This small molecule binds to this protein.
Small molecule (SMILES): CC(C)C[C@H](NC(=O)OCc1ccccc1)C(=O)N[C@H](C=O)C[C@@H]1CCNC1=O

Sequence of chain 1.A:
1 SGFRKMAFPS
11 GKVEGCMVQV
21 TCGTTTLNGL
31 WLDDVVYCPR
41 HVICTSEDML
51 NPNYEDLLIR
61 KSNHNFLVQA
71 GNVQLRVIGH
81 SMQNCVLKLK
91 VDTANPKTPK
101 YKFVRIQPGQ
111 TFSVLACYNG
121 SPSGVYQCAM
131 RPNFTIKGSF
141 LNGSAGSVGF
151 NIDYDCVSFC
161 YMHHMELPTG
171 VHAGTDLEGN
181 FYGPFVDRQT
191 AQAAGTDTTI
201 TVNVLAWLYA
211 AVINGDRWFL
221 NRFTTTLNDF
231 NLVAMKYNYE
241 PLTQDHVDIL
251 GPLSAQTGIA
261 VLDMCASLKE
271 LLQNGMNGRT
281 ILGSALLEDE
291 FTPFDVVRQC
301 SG

Binding-site contacts:
Ligand atom O12 contacts residue MET165 of chain 1.A at 3.5 Å.
Ligand atom O19 contacts residue PHE140 of chain 1.A at 3.6 Å.
Ligand atom C29 contacts residue GLU166 of chain 1.A at 4.0 Å.
Ligand atom O19 contacts residue HIS163 of chain 1.A at 2.5 Å (h-bond).
Ligand atom C18 contacts residue HIS163 of chain 1.A at 3.7 Å.
Ligand atom C22 contacts residue ASP187 of chain 1.A at 4.0 Å.
Ligand atom C10 contacts residue GLU166 of chain 1.A at 3.9 Å.
Ligand atom N17 contacts residue GLU166 of chain 1.A at 3.2 Å (salt-bridge).
Ligand atom C16 contacts residue GLU166 of chain 1.A at 3.8 Å.
Ligand atom O19 contacts residue HIS172 of chain 1.A at 3.8 Å.
Ligand atom C15 contacts residue ASN142 of chain 1.A at 3.2 Å.
Ligand atom C26 contacts residue ASN142 of chain 1.A at 3.9 Å.
Ligand atom C22 contacts residue MET165 of chain 1.A at 3.8 Å (hydrophobic).
Ligand atom O11 contacts residue GLN189 of chain 1.A at 3.7 Å.
Ligand atom C18 contacts residue SER144 of chain 1.A at 4.0 Å.
Ligand atom N3 contacts residue HIS164 of chain 1.A at 3.2 Å (h-bond).
Ligand atom C7 contacts residue MET165 of chain 1.A at 3.8 Å (hydrophobic).
Ligand atom C23 contacts residue MET49 of chain 1.A at 3.9 Å (hydrophobic).
Ligand atom C2 contacts residue ALA145 of chain 1.A at 3.5 Å (hydrophobic).
Ligand atom C23 contacts residue ARG188 of chain 1.A at 3.7 Å.
Ligand atom N8 contacts residue GLN189 of chain 1.A at 3.7 Å.
Ligand atom O20 contacts residue ALA145 of chain 1.A at 3.4 Å.
Ligand atom O19 contacts residue GLU166 of chain 1.A at 3.8 Å.
Ligand atom C16 contacts residue ASN142 of chain 1.A at 3.9 Å.
Ligand atom O20 contacts residue HIS41 of chain 1.A at 3.0 Å (h-bond).
Ligand atom C18 contacts residue GLU166 of chain 1.A at 3.7 Å.
Ligand atom C13 contacts residue GLU166 of chain 1.A at 3.3 Å.
Ligand atom N17 contacts residue LEU141 of chain 1.A at 3.8 Å.
Ligand atom N8 contacts residue MET165 of chain 1.A at 4.0 Å.
Ligand atom C18 contacts residue LEU141 of chain 1.A at 4.0 Å (hydrophobic).
Ligand atom N17 contacts residue PHE140 of chain 1.A at 3.5 Å (h-bond).
Ligand atom C10 contacts residue MET165 of chain 1.A at 4.0 Å (hydrophobic).
Ligand atom C9 contacts residue HIS41 of chain 1.A at 4.0 Å.
Ligand atom C24 contacts residue GLU166 of chain 1.A at 4.0 Å.
Ligand atom C23 contacts residue GLN189 of chain 1.A at 3.4 Å.
Ligand atom O11 contacts residue GLU166 of chain 1.A at 4.0 Å.
Ligand atom O19 contacts residue SER144 of chain 1.A at 3.7 Å.
Ligand atom C1 contacts residue HIS164 of chain 1.A at 4.0 Å.
Ligand atom O19 contacts residue MET165 of chain 1.A at 3.9 Å.
Ligand atom O12 contacts residue GLU166 of chain 1.A at 3.0 Å (salt-bridge).

Sequence of chain 2.A:
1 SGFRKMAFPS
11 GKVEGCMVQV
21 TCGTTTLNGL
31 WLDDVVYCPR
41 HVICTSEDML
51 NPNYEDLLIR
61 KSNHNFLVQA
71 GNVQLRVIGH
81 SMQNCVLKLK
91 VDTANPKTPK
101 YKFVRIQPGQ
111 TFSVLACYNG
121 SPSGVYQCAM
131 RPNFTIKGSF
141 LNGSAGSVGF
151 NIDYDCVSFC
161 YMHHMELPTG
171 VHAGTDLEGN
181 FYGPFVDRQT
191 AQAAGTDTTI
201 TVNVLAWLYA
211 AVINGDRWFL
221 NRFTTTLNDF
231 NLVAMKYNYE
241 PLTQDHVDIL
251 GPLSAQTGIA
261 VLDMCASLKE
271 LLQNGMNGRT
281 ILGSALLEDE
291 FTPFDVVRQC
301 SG